Binding-site contacts:
Ligand atom O6 contacts residue ALA703 of chain 1.A at 3.4 Å.
Ligand atom C2 contacts residue ASN1071 of chain 1.A at 2.6 Å.
Ligand atom C5 contacts residue ASN1071 of chain 1.A at 3.6 Å.
Ligand atom C4 contacts residue ALA703 of chain 1.A at 4.0 Å (hydrophobic).
Ligand atom N2 contacts residue ASN1071 of chain 1.A at 3.1 Å (h-bond).
Ligand atom O5 contacts residue ALA703 of chain 1.A at 3.8 Å.
Ligand atom C5 contacts residue ALA703 of chain 1.A at 3.6 Å (hydrophobic).
Ligand atom C1 contacts residue ALA703 of chain 1.A at 3.8 Å (hydrophobic).
Ligand atom C3 contacts residue ASN1071 of chain 1.A at 3.9 Å.
Ligand atom C7 contacts residue ASN1071 of chain 1.A at 4.0 Å.
Ligand atom O7 contacts residue ASN1071 of chain 1.A at 4.5 Å.
Ligand atom C6 contacts residue ALA703 of chain 1.A at 4.3 Å (hydrophobic).
Ligand atom O5 contacts residue ASN1071 of chain 1.A at 2.2 Å (h-bond).
Ligand atom C1 contacts residue ASN1071 of chain 1.A at 1.4 Å.
Ligand atom C4 contacts residue ASN1071 of chain 1.A at 4.2 Å.

Sequence of chain 1.A:
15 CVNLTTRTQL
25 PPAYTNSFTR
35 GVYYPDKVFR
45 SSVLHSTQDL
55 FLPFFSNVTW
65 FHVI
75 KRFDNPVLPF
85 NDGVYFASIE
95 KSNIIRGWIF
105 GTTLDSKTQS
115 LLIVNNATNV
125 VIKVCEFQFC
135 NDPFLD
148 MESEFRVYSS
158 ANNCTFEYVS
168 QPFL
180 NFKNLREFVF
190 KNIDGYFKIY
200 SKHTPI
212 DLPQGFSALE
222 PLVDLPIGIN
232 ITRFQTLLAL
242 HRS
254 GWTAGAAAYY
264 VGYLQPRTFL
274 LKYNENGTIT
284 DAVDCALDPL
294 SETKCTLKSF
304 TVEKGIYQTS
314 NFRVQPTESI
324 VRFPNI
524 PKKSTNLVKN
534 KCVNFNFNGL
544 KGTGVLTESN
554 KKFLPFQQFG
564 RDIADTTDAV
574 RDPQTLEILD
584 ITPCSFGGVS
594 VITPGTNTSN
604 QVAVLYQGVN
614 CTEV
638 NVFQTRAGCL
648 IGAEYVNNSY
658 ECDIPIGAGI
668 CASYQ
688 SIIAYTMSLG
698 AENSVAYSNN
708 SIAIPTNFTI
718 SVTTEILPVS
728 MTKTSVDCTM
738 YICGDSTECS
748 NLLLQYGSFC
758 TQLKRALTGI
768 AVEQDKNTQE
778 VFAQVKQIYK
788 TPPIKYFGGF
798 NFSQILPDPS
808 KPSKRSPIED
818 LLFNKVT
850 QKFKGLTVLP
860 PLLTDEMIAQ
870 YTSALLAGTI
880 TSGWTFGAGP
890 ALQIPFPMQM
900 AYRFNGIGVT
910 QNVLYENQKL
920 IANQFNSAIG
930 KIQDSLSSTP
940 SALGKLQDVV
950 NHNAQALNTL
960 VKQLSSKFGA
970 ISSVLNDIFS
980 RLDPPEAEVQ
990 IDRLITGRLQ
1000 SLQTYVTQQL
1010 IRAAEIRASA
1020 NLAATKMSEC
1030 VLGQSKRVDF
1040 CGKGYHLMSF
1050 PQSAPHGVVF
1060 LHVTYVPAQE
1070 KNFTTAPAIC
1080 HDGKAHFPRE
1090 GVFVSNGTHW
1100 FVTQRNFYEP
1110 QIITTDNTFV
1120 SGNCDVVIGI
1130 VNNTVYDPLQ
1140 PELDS

This protein binds this small molecule.
Small molecule (SMILES): CC(=O)N[C@H]1[C@H](O[C@H]2[C@H](O)[C@@H](NC(C)=O)CO[C@@H]2CO)O[C@H](CO)[C@@H](O)[C@@H]1O